Binding-site contacts:
Ligand atom N2 contacts residue ASN294 of chain 1.G at 3.0 Å (h-bond).
Ligand atom C7 contacts residue VAL433 of chain 1.G at 4.4 Å (hydrophobic).
Ligand atom C8 contacts residue ASN294 of chain 1.G at 3.9 Å.
Ligand atom C6 contacts residue ILE315 of chain 1.G at 4.5 Å (hydrophobic).
Ligand atom C8 contacts residue GLY432 of chain 1.G at 4.1 Å.
Ligand atom C5 contacts residue ILE315 of chain 1.G at 4.2 Å (hydrophobic).
Ligand atom C7 contacts residue ASN294 of chain 1.G at 3.4 Å.
Ligand atom C3 contacts residue ASN294 of chain 1.G at 3.9 Å.
Ligand atom O6 contacts residue ILE315 of chain 1.G at 3.8 Å.
Ligand atom C2 contacts residue ASN294 of chain 1.G at 2.6 Å.
Ligand atom C1 contacts residue ASN294 of chain 1.G at 1.5 Å.
Ligand atom O7 contacts residue ASN294 of chain 1.G at 3.4 Å (h-bond).
Ligand atom C8 contacts residue VAL433 of chain 1.G at 3.5 Å (hydrophobic).
Ligand atom C5 contacts residue ASN294 of chain 1.G at 3.8 Å.
Ligand atom O5 contacts residue ASN294 of chain 1.G at 2.5 Å (h-bond).
Ligand atom C1 contacts residue ILE315 of chain 1.G at 3.8 Å (hydrophobic).
Ligand atom C4 contacts residue ASN294 of chain 1.G at 4.4 Å.
Ligand atom O5 contacts residue ILE315 of chain 1.G at 3.4 Å.

Sequence of chain 1.G:
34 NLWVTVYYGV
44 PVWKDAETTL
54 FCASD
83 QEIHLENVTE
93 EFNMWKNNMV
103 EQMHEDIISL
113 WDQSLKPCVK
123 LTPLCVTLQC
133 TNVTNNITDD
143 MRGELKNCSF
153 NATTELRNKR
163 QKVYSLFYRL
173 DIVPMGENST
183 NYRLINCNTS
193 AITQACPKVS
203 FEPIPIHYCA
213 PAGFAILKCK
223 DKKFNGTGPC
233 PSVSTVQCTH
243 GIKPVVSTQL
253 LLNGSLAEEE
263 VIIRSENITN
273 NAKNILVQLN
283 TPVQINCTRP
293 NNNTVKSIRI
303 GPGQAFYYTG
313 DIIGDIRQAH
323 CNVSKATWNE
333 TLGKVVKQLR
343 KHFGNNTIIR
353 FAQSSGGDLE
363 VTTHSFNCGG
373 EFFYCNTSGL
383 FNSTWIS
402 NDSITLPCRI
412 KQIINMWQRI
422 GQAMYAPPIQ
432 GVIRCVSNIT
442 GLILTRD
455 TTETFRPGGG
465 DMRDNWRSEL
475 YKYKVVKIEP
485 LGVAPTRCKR

The small molecule below binds the protein below.
Small molecule (SMILES): CC(=O)N[C@@H]1[C@@H](O)[C@H](O)[C@@H](CO)O[C@H]1O